Sequence of chain 1.B:
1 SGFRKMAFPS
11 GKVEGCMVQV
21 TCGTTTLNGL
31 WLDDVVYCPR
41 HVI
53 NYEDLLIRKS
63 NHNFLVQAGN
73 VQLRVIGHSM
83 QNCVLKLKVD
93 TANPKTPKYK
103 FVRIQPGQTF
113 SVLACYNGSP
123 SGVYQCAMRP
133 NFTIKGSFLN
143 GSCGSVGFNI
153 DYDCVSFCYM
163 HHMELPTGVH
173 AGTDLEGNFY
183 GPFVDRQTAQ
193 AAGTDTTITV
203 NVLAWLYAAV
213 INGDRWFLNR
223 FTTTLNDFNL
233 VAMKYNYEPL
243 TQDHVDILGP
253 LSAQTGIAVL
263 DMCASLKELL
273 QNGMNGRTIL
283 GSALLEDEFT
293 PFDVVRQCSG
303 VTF

A small-molecule ligand and the protein it binds are described below.
Small molecule (SMILES): CNC(=O)CN1Cc2ccc(Cl)cc2[C@@]2(CCN(c3cncc4ccccc34)C2=O)C1

Binding-site contacts:
Ligand atom O1 contacts residue MET165 of chain 1.B at 3.3 Å.
Ligand atom CL contacts residue HIS164 of chain 1.B at 3.8 Å.
Ligand atom C13 contacts residue GLU166 of chain 1.B at 3.9 Å.
Ligand atom O1 contacts residue GLU166 of chain 1.B at 2.9 Å (salt-bridge).
Ligand atom C5 contacts residue ARG188 of chain 1.B at 3.6 Å.
Ligand atom C16 contacts residue HIS163 of chain 1.B at 4.0 Å.
Ligand atom C12 contacts residue ASN142 of chain 1.B at 3.6 Å.
Ligand atom C6 contacts residue ARG188 of chain 1.B at 3.5 Å.
Ligand atom C17 contacts residue LEU141 of chain 1.B at 3.9 Å (hydrophobic).
Ligand atom N3 contacts residue SER144 of chain 1.B at 3.7 Å.
Ligand atom C22 contacts residue GLU166 of chain 1.B at 3.9 Å.
Ligand atom C8 contacts residue MET165 of chain 1.B at 3.6 Å (hydrophobic).
Ligand atom C15 contacts residue HIS163 of chain 1.B at 3.3 Å.
Ligand atom C16 contacts residue PHE140 of chain 1.B at 3.6 Å (hydrophobic).
Ligand atom C17 contacts residue GLU166 of chain 1.B at 3.6 Å.
Ligand atom C contacts residue GLU166 of chain 1.B at 3.9 Å.
Ligand atom C21 contacts residue ASN142 of chain 1.B at 3.9 Å.
Ligand atom C14 contacts residue GLU166 of chain 1.B at 3.9 Å.
Ligand atom C16 contacts residue LEU141 of chain 1.B at 3.8 Å (hydrophobic).
Ligand atom C18 contacts residue GLU166 of chain 1.B at 3.4 Å.
Ligand atom CL contacts residue MET165 of chain 1.B at 4.0 Å.
Ligand atom C17 contacts residue ASN142 of chain 1.B at 3.9 Å.
Ligand atom C18 contacts residue LEU141 of chain 1.B at 3.8 Å (hydrophobic).
Ligand atom C6 contacts residue ASP187 of chain 1.B at 4.0 Å.
Ligand atom C7 contacts residue MET165 of chain 1.B at 3.8 Å (hydrophobic).
Ligand atom C16 contacts residue GLU166 of chain 1.B at 3.5 Å.
Ligand atom C2 contacts residue GLN189 of chain 1.B at 3.7 Å.
Ligand atom CL contacts residue ASP187 of chain 1.B at 3.6 Å.
Ligand atom C12 contacts residue CYS145 of chain 1.B at 3.6 Å (hydrophobic).
Ligand atom C13 contacts residue MET165 of chain 1.B at 3.9 Å (hydrophobic).
Ligand atom C5 contacts residue GLN189 of chain 1.B at 3.8 Å.
Ligand atom C18 contacts residue ASN142 of chain 1.B at 3.7 Å.
Ligand atom C15 contacts residue GLU166 of chain 1.B at 3.5 Å.
Ligand atom CL contacts residue HIS41 of chain 1.B at 3.3 Å.
Ligand atom C3 contacts residue GLN189 of chain 1.B at 3.7 Å.
Ligand atom N3 contacts residue GLU166 of chain 1.B at 3.7 Å.
Ligand atom C18 contacts residue PHE140 of chain 1.B at 3.9 Å (hydrophobic).
Ligand atom N3 contacts residue HIS163 of chain 1.B at 2.8 Å (h-bond).
Ligand atom C8 contacts residue HIS164 of chain 1.B at 3.6 Å.
Ligand atom C15 contacts residue MET165 of chain 1.B at 3.8 Å (hydrophobic).

Sequence of chain 1.A:
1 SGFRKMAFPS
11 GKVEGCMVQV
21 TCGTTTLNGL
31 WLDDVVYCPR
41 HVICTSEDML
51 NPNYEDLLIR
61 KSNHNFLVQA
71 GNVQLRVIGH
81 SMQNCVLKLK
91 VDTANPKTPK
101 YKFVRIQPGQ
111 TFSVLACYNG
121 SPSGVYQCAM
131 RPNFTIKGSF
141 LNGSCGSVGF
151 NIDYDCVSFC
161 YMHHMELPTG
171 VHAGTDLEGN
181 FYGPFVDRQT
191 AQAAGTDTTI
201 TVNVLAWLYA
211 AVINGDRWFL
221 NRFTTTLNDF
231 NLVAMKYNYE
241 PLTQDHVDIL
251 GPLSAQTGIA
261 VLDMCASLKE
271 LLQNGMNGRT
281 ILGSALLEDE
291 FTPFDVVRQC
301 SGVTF